Sequence of chain 1.A:
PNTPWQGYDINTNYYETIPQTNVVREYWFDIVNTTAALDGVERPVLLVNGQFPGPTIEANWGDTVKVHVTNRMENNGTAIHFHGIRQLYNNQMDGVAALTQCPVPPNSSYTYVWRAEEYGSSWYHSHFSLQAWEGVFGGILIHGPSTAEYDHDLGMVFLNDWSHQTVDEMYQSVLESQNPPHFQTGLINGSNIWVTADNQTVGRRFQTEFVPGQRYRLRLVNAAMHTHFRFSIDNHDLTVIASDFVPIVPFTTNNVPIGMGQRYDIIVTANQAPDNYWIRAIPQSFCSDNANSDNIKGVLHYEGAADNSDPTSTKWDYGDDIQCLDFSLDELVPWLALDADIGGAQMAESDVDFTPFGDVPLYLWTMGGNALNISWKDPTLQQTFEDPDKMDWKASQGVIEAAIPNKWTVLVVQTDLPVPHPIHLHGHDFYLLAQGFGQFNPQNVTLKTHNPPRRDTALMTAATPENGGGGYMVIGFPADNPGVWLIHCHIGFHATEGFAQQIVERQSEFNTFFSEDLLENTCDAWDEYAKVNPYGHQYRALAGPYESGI

Binding-site contacts:
Ligand atom C6 contacts residue ASN75 of chain 1.A at 3.5 Å.
Ligand atom O3 contacts residue ASN75 of chain 1.A at 2.7 Å (h-bond).
Ligand atom O7 contacts residue ASN33 of chain 1.A at 4.0 Å.
Ligand atom C7 contacts residue GLU74 of chain 1.A at 4.2 Å.
Ligand atom C4 contacts residue ASN75 of chain 1.A at 3.9 Å.
Ligand atom C3 contacts residue NAG1 of chain 1.F at 3.9 Å.
Ligand atom C6 contacts residue TYR535 of chain 1.A at 4.0 Å (hydrophobic).
Ligand atom C2 contacts residue ASN33 of chain 1.A at 2.3 Å.
Ligand atom O6 contacts residue ASN75 of chain 1.A at 4.0 Å.
Ligand atom O7 contacts residue ASN76 of chain 1.A at 3.7 Å.
Ligand atom C8 contacts residue ASN75 of chain 1.A at 2.4 Å.
Ligand atom C5 contacts residue ASN33 of chain 1.A at 3.5 Å.
Ligand atom O7 contacts residue MET73 of chain 1.A at 3.7 Å.
Ligand atom O3 contacts residue NAG1 of chain 1.F at 3.8 Å.
Ligand atom O6 contacts residue TYR535 of chain 1.A at 2.8 Å (h-bond).
Ligand atom C5 contacts residue ASN75 of chain 1.A at 4.0 Å.
Ligand atom C7 contacts residue ASN75 of chain 1.A at 3.6 Å.
Ligand atom O7 contacts residue NAG1 of chain 1.F at 3.8 Å.
Ligand atom C7 contacts residue ASN76 of chain 1.A at 4.0 Å.
Ligand atom C4 contacts residue ASN33 of chain 1.A at 4.0 Å.
Ligand atom N2 contacts residue ASN33 of chain 1.A at 2.7 Å (h-bond).
Ligand atom N2 contacts residue LEU46 of chain 1.A at 4.2 Å.
Ligand atom C2 contacts residue NAG1 of chain 1.F at 4.0 Å.
Ligand atom C8 contacts residue MET73 of chain 1.A at 3.7 Å (hydrophobic).
Ligand atom C7 contacts residue LEU46 of chain 1.A at 4.1 Å (hydrophobic).
Ligand atom C3 contacts residue ASN33 of chain 1.A at 3.6 Å.
Ligand atom O5 contacts residue ASN75 of chain 1.A at 3.6 Å (h-bond).
Ligand atom C3 contacts residue ASN75 of chain 1.A at 3.7 Å.
Ligand atom N2 contacts residue NAG1 of chain 1.F at 3.1 Å (h-bond).
Ligand atom C8 contacts residue GLU74 of chain 1.A at 2.8 Å.
Ligand atom C2 contacts residue ASN75 of chain 1.A at 4.0 Å.
Ligand atom O7 contacts residue LEU46 of chain 1.A at 3.5 Å.
Ligand atom C8 contacts residue ASN33 of chain 1.A at 3.5 Å.
Ligand atom C7 contacts residue MET73 of chain 1.A at 4.1 Å (hydrophobic).
Ligand atom C8 contacts residue ASN76 of chain 1.A at 3.8 Å.
Ligand atom C7 contacts residue NAG1 of chain 1.F at 3.9 Å.
Ligand atom O7 contacts residue ASN75 of chain 1.A at 4.1 Å.
Ligand atom O5 contacts residue ASN33 of chain 1.A at 2.3 Å (h-bond).
Ligand atom C1 contacts residue ASN33 of chain 1.A at 1.3 Å.
Ligand atom C7 contacts residue ASN33 of chain 1.A at 3.2 Å.

This small molecule binds to this protein.
Small molecule (SMILES): CC(=O)N[C@H]1[C@H](O[C@H]2[C@H](O)[C@@H](NC(C)=O)CO[C@@H]2CO)O[C@H](CO)[C@@H](O)[C@@H]1O